Sequence of chain 1.A:
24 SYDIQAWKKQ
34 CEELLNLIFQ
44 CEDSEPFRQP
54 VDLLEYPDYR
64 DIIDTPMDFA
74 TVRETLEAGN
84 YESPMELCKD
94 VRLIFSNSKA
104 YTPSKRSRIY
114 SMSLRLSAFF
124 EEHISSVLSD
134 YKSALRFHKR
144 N

Binding-site contacts:
Ligand atom C16 contacts residue ILE112 of chain 1.A at 4.0 Å (hydrophobic).
Ligand atom C5 contacts residue PRO49 of chain 1.A at 4.0 Å (hydrophobic).
Ligand atom C8 contacts residue VAL54 of chain 1.A at 3.8 Å (hydrophobic).
Ligand atom C6 contacts residue PRO49 of chain 1.A at 3.4 Å (hydrophobic).
Ligand atom C13 contacts residue ILE112 of chain 1.A at 3.5 Å (hydrophobic).
Ligand atom C7 contacts residue VAL54 of chain 1.A at 4.0 Å (hydrophobic).
Ligand atom O1 contacts residue TYR59 of chain 1.A at 3.4 Å.
Ligand atom C12 contacts residue SER101 of chain 1.A at 4.0 Å.
Ligand atom C14 contacts residue ILE112 of chain 1.A at 4.0 Å (hydrophobic).
Ligand atom O3 contacts residue TYR104 of chain 1.A at 3.8 Å.
Ligand atom C10 contacts residue TYR104 of chain 1.A at 4.0 Å (hydrophobic).
Ligand atom C5 contacts residue GLN52 of chain 1.A at 3.7 Å.
Ligand atom C11 contacts residue TYR59 of chain 1.A at 3.7 Å (hydrophobic).
Ligand atom C5 contacts residue PRO53 of chain 1.A at 3.3 Å (hydrophobic).
Ligand atom C13 contacts residue TYR104 of chain 1.A at 3.8 Å (hydrophobic).
Ligand atom O2 contacts residue SER101 of chain 1.A at 2.9 Å (h-bond).
Ligand atom N2 contacts residue VAL54 of chain 1.A at 3.7 Å.
Ligand atom C9 contacts residue VAL54 of chain 1.A at 3.5 Å (hydrophobic).
Ligand atom C8 contacts residue PRO49 of chain 1.A at 3.1 Å (hydrophobic).
Ligand atom C4 contacts residue PRO53 of chain 1.A at 3.6 Å (hydrophobic).
Ligand atom O2 contacts residue ILE112 of chain 1.A at 3.6 Å.
Ligand atom C14 contacts residue THR105 of chain 1.A at 3.9 Å.
Ligand atom C15 contacts residue PRO106 of chain 1.A at 4.1 Å (hydrophobic).
Ligand atom C1 contacts residue PRO49 of chain 1.A at 4.0 Å (hydrophobic).
Ligand atom C7 contacts residue PRO49 of chain 1.A at 3.7 Å (hydrophobic).
Ligand atom C15 contacts residue SER110 of chain 1.A at 3.7 Å.
Ligand atom N2 contacts residue PRO49 of chain 1.A at 3.8 Å.
Ligand atom C12 contacts residue ILE112 of chain 1.A at 3.5 Å (hydrophobic).
Ligand atom CL1 contacts residue PRO49 of chain 1.A at 3.5 Å.
Ligand atom C15 contacts residue THR105 of chain 1.A at 3.6 Å.
Ligand atom C14 contacts residue SER101 of chain 1.A at 3.7 Å.
Ligand atom O3 contacts residue ILE112 of chain 1.A at 3.8 Å.
Ligand atom C10 contacts residue VAL54 of chain 1.A at 3.9 Å (hydrophobic).
Ligand atom C14 contacts residue TYR104 of chain 1.A at 4.1 Å (hydrophobic).
Ligand atom C9 contacts residue PHE50 of chain 1.A at 4.1 Å (hydrophobic).
Ligand atom N3 contacts residue ILE112 of chain 1.A at 4.0 Å.
Ligand atom O2 contacts residue PHE50 of chain 1.A at 3.7 Å.
Ligand atom C11 contacts residue ILE112 of chain 1.A at 4.0 Å (hydrophobic).
Ligand atom N1 contacts residue PRO49 of chain 1.A at 2.7 Å (h-bond).
Ligand atom C16 contacts residue TYR104 of chain 1.A at 4.0 Å (hydrophobic).

This protein binds this small molecule.
Small molecule (SMILES): O=C(Nc1ccccc1Cl)N1CCN(C(=O)c2ccco2)CC1